Binding-site contacts:
Ligand atom O contacts residue TYR342 of chain 1.D at 3.6 Å.
Ligand atom CE1 contacts residue TYR339 of chain 1.D at 3.0 Å (hydrophobic).
Ligand atom OH contacts residue HIS132 of chain 1.D at 3.2 Å.
Ligand atom C contacts residue ARG322 of chain 1.D at 3.3 Å.
Ligand atom CD1 contacts residue PHE326 of chain 1.D at 3.4 Å (hydrophobic).
Ligand atom CZ contacts residue LEU54 of chain 1.D at 2.9 Å (hydrophobic).
Ligand atom O contacts residue TYR342 of chain 1.D at 2.4 Å (h-bond).
Ligand atom N contacts residue TYR145 of chain 1.D at 3.3 Å (h-bond).
Ligand atom NH1 contacts residue PRO336 of chain 1.D at 3.6 Å.
Ligand atom C contacts residue TYR342 of chain 1.D at 3.6 Å (hydrophobic).
Ligand atom OXT contacts residue TYR346 of chain 1.D at 3.0 Å.
Ligand atom CZ contacts residue TYR339 of chain 1.D at 3.7 Å (hydrophobic).
Ligand atom CD contacts residue TRP334 of chain 1.D at 3.3 Å (hydrophobic).
Ligand atom O contacts residue TRP334 of chain 1.D at 3.4 Å.
Ligand atom O contacts residue CYS224 of chain 1.D at 3.3 Å (h-bond).
Ligand atom OXT contacts residue ARG322 of chain 1.D at 3.3 Å (salt-bridge).
Ligand atom NH2 contacts residue ASP55 of chain 1.D at 3.4 Å (salt-bridge).
Ligand atom CE1 contacts residue LEU54 of chain 1.D at 3.1 Å (hydrophobic).
Ligand atom NH2 contacts residue PHE326 of chain 1.D at 3.5 Å (h-bond).
Ligand atom CA contacts residue TYR339 of chain 1.D at 3.6 Å (hydrophobic).
Ligand atom C contacts residue TYR339 of chain 1.D at 3.7 Å (hydrophobic).
Ligand atom NH2 contacts residue TYR339 of chain 1.D at 3.4 Å.
Ligand atom CG contacts residue TRP334 of chain 1.D at 3.4 Å (hydrophobic).
Ligand atom CG contacts residue TRP334 of chain 1.D at 3.7 Å (hydrophobic).
Ligand atom C contacts residue TYR342 of chain 1.D at 3.6 Å (hydrophobic).
Ligand atom CB contacts residue THR225 of chain 1.D at 3.5 Å.
Ligand atom CB contacts residue TYR145 of chain 1.D at 3.4 Å (hydrophobic).
Ligand atom N contacts residue TYR339 of chain 1.D at 3.7 Å.
Ligand atom O contacts residue ARG322 of chain 1.D at 2.5 Å (salt-bridge).
Ligand atom O contacts residue PHE326 of chain 1.D at 3.4 Å.
Ligand atom CD1 contacts residue TYR339 of chain 1.D at 3.7 Å (hydrophobic).
Ligand atom OH contacts residue ASP55 of chain 1.D at 3.6 Å.
Ligand atom O contacts residue THR225 of chain 1.D at 3.4 Å.
Ligand atom NH2 contacts residue ILE329 of chain 1.D at 3.0 Å (h-bond).
Ligand atom CG contacts residue PHE326 of chain 1.D at 3.5 Å (hydrophobic).
Ligand atom CA contacts residue TYR145 of chain 1.D at 3.7 Å (hydrophobic).
Ligand atom CD2 contacts residue MET207 of chain 1.D at 3.3 Å (hydrophobic).
Ligand atom OXT contacts residue TYR145 of chain 1.D at 3.6 Å.
Ligand atom CB contacts residue TYR342 of chain 1.D at 3.3 Å (hydrophobic).
Ligand atom OH contacts residue LEU54 of chain 1.D at 2.5 Å (h-bond).

The small molecule below binds the protein below.
Small molecule (SMILES): CC[C@H](C)[C@H](NC(=O)[C@H](Cc1ccc(O)cc1)NC(=O)[C@@H]1CCCN1C(=O)[C@H](CCCN=C(N)N)NC(=O)[C@@H](N)CCCN=C(N)N)C(=O)N[C@@H](CC(C)C)C(=O)O

Sequence of chain 1.D:
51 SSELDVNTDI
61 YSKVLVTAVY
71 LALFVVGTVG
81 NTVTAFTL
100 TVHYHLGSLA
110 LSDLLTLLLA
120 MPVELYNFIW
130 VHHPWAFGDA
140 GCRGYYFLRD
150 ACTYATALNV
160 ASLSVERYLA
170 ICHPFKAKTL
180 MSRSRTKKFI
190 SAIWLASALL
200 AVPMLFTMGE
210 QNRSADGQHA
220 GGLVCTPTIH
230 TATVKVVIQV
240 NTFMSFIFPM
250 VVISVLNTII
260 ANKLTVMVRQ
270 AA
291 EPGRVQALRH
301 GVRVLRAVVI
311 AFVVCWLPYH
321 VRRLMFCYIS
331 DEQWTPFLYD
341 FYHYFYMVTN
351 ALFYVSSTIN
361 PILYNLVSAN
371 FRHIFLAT